Sequence of chain 1.A:
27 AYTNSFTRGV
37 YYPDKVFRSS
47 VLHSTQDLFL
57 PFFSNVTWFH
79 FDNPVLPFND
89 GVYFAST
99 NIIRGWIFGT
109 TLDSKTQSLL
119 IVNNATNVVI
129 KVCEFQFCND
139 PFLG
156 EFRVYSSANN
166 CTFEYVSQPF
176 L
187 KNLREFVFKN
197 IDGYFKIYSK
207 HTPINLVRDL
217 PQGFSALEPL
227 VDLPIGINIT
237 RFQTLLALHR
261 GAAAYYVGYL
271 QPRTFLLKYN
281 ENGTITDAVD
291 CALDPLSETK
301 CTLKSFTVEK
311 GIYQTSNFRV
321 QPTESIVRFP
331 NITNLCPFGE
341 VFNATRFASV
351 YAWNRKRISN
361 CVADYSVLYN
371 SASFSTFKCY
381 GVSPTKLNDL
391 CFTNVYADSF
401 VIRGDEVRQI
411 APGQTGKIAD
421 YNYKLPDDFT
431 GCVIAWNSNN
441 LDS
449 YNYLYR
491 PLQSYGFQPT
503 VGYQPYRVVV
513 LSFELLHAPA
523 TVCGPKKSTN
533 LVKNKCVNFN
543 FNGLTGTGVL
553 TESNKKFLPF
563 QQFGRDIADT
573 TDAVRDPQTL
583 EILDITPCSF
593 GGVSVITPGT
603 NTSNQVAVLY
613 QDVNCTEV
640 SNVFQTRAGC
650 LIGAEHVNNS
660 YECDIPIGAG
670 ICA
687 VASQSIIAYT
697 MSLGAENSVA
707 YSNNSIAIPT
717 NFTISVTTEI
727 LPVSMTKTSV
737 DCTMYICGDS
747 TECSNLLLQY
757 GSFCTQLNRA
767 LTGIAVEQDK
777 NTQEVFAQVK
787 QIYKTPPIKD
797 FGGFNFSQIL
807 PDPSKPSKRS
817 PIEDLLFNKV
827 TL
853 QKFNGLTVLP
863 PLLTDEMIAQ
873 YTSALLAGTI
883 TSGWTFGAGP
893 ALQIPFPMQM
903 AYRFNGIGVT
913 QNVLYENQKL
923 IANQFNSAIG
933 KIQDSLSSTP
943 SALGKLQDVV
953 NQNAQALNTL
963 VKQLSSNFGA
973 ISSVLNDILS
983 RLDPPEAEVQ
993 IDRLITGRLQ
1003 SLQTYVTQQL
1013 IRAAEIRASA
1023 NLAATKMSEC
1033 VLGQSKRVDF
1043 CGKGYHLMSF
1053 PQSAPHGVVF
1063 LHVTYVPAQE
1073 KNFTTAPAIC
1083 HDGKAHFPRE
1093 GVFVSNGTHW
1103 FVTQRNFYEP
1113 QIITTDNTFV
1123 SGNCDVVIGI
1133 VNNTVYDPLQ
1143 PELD

The protein below binds the small molecule below.
Small molecule (SMILES): CC(=O)N[C@@H]1[C@@H](O)[C@H](O)[C@@H](CO)O[C@H]1O

Binding-site contacts:
Ligand atom O6 contacts residue ASN657 of chain 1.A at 3.5 Å (h-bond).
Ligand atom C6 contacts residue ASN657 of chain 1.A at 3.2 Å.
Ligand atom C2 contacts residue ASN657 of chain 1.A at 2.5 Å.
Ligand atom C7 contacts residue ASN657 of chain 1.A at 3.5 Å.
Ligand atom C3 contacts residue ASN657 of chain 1.A at 3.7 Å.
Ligand atom O7 contacts residue ASN657 of chain 1.A at 3.1 Å (h-bond).
Ligand atom C5 contacts residue ASN657 of chain 1.A at 3.3 Å.
Ligand atom O5 contacts residue ASN657 of chain 1.A at 2.5 Å (h-bond).
Ligand atom C1 contacts residue ASN657 of chain 1.A at 1.4 Å.
Ligand atom N2 contacts residue ASN657 of chain 1.A at 3.3 Å (h-bond).
Ligand atom C4 contacts residue ASN657 of chain 1.A at 3.9 Å.